A protein and the small-molecule ligand that binds it are described below.
Small molecule (SMILES): CC[C@@H](C)[C@@H](C(=O)N[C@@H]1C(=O)N(C)[C@@H]([C@@H](C)O)C(=O)N[C@@H](C(C)C)C(=O)N(C)[C@@H](CC(C)C)C(=O)N[C@@H](C(C)C)C(=O)N(C)[C@@H](C(C)C)C(=O)N(C)[C@@H](Cc2c[nH]c3cccc(OC)c23)C(=O)N[C@@H](C(C)C)C(=O)N[C@@H]([C@H](O)c2ccccc2)C(=O)N[C@@H](C(C)C)C(=O)O[C@@H]1C)N(C)C(=O)[C@@H](NC(=O)[C@H](C(C)C)N(C)C)C(C)C

Sequence of chain 1.P:
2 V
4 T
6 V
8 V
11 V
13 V

Sequence of chain 1.G:
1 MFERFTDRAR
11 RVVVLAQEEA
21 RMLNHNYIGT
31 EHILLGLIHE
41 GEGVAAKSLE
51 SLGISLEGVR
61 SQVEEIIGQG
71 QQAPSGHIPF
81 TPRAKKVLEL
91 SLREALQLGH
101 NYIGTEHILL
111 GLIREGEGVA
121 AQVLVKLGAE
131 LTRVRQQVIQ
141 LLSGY

Binding-site contacts:
Ligand atom CN contacts residue MLE7 of chain 1.P at 2.8 Å.
Ligand atom CD2 contacts residue O7D10 of chain 1.P at 3.8 Å.
Ligand atom CD1 contacts residue LEU96 of chain 1.G at 3.2 Å (hydrophobic).
Ligand atom NCZ contacts residue MLE7 of chain 1.P at 3.4 Å.
Ligand atom CG2 contacts residue MET1 of chain 1.G at 3.5 Å (hydrophobic).
Ligand atom CG contacts residue LEU92 of chain 1.G at 3.7 Å (hydrophobic).
Ligand atom CCW contacts residue ARG10 of chain 1.G at 3.4 Å.
Ligand atom CN contacts residue MVA9 of chain 1.P at 3.5 Å.
Ligand atom OB contacts residue LEU92 of chain 1.G at 3.7 Å.
Ligand atom CG1 contacts residue PHE2 of chain 1.G at 3.7 Å (hydrophobic).
Ligand atom CE2 contacts residue PHE5 of chain 1.G at 3.6 Å (hydrophobic).
Ligand atom CDF contacts residue MLE7 of chain 1.P at 3.6 Å.
Ligand atom O contacts residue MVA9 of chain 1.P at 3.4 Å.
Ligand atom CD2 contacts residue ILE103 of chain 1.G at 3.4 Å (hydrophobic).
Ligand atom CDA contacts residue MLE7 of chain 1.P at 3.6 Å.
Ligand atom OXT contacts residue GLU3 of chain 1.G at 3.1 Å (salt-bridge).
Ligand atom CE2 contacts residue LEU92 of chain 1.G at 3.7 Å (hydrophobic).
Ligand atom OG1 contacts residue MET1 of chain 1.G at 3.8 Å.
Ligand atom C contacts residue GLU3 of chain 1.G at 3.6 Å.
Ligand atom CG1 contacts residue GLU3 of chain 1.G at 3.6 Å.
Ligand atom ODG contacts residue PHE5 of chain 1.G at 3.6 Å.
Ligand atom CD2 contacts residue LEU92 of chain 1.G at 3.6 Å (hydrophobic).
Ligand atom CN contacts residue O7D10 of chain 1.P at 3.7 Å.
Ligand atom OXT contacts residue PHE2 of chain 1.G at 2.9 Å (h-bond).
Ligand atom CE2 contacts residue LEU88 of chain 1.G at 3.6 Å (hydrophobic).
Ligand atom CD1 contacts residue PHE5 of chain 1.G at 3.6 Å (hydrophobic).
Ligand atom CA contacts residue GLU3 of chain 1.G at 3.4 Å.
Ligand atom CDB contacts residue ARG10 of chain 1.G at 3.7 Å.
Ligand atom O contacts residue ARG4 of chain 1.G at 3.7 Å.
Ligand atom O contacts residue MET1 of chain 1.G at 2.8 Å (h-bond).
Ligand atom CG2 contacts residue GLU89 of chain 1.G at 3.4 Å.
Ligand atom CCX contacts residue ARG10 of chain 1.G at 3.4 Å.
Ligand atom CDH contacts residue PHE5 of chain 1.G at 3.7 Å (hydrophobic).
Ligand atom O contacts residue PHE5 of chain 1.G at 2.9 Å (h-bond).
Ligand atom CAG contacts residue MET1 of chain 1.G at 3.4 Å (hydrophobic).
Ligand atom CCY contacts residue ARG10 of chain 1.G at 3.5 Å.
Ligand atom N contacts residue GLU3 of chain 1.G at 2.9 Å (salt-bridge).
Ligand atom CG1 contacts residue MET1 of chain 1.G at 3.4 Å (hydrophobic).
Ligand atom OB contacts residue GLU3 of chain 1.G at 2.8 Å (salt-bridge).
Ligand atom CD2 contacts residue MLE7 of chain 1.P at 3.7 Å.